Sequence of chain 1.B:
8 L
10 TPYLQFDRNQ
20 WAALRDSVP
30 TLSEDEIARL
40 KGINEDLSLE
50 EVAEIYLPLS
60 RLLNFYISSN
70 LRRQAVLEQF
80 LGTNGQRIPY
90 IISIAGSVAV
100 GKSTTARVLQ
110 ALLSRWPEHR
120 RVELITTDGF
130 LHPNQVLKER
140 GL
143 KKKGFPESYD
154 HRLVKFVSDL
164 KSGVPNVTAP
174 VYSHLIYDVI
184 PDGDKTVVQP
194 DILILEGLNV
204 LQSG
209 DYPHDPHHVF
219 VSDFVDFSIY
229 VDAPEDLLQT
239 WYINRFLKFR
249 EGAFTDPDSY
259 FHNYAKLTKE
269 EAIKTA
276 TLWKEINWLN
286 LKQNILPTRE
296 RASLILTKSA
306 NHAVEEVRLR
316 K

This small molecule binds to this protein.
Small molecule (SMILES): Nc1ncnc2c1ncn2[C@@H]1O[C@H](CO[P](=O)(O)O[P](=O)(O)NP(=O)(O)O)[C@@H](O)[C@H]1O

Binding-site contacts:
Ligand atom O1A contacts residue GLY100 of chain 1.B at 3.3 Å.
Ligand atom PG contacts residue MG1 of chain 1.G at 3.3 Å.
Ligand atom O2B contacts residue MG1 of chain 1.G at 2.4 Å.
Ligand atom C4 contacts residue HIS307 of chain 1.B at 3.5 Å.
Ligand atom PB contacts residue GLY100 of chain 1.B at 3.7 Å.
Ligand atom N9 contacts residue ASN43 of chain 1.B at 3.6 Å.
Ligand atom C8 contacts residue GLY100 of chain 1.B at 3.6 Å.
Ligand atom O3A contacts residue GLY100 of chain 1.B at 3.1 Å (h-bond).
Ligand atom PB contacts residue LYS101 of chain 1.B at 3.5 Å.
Ligand atom C8 contacts residue HIS307 of chain 1.B at 3.4 Å.
Ligand atom N3B contacts residue MG1 of chain 1.G at 3.4 Å.
Ligand atom C2 contacts residue ASP45 of chain 1.B at 3.3 Å.
Ligand atom N9 contacts residue HIS307 of chain 1.B at 3.5 Å (h-bond).
Ligand atom N3B contacts residue ALA98 of chain 1.B at 3.5 Å.
Ligand atom C4 contacts residue ASN43 of chain 1.B at 3.5 Å.
Ligand atom PA contacts residue THR103 of chain 1.B at 3.5 Å.
Ligand atom O2' contacts residue ASP45 of chain 1.B at 2.9 Å (salt-bridge).
Ligand atom O2G contacts residue MG1 of chain 1.G at 2.3 Å.
Ligand atom O2B contacts residue SER102 of chain 1.B at 2.8 Å (h-bond).
Ligand atom O5' contacts residue THR103 of chain 1.B at 3.5 Å (h-bond).
Ligand atom C1' contacts residue HIS307 of chain 1.B at 3.6 Å.
Ligand atom O3G contacts residue LYS101 of chain 1.B at 3.3 Å (salt-bridge).
Ligand atom O2B contacts residue GLU199 of chain 1.B at 3.3 Å (salt-bridge).
Ligand atom O2B contacts residue LYS101 of chain 1.B at 3.6 Å (salt-bridge).
Ligand atom O1A contacts residue THR103 of chain 1.B at 2.4 Å (h-bond).
Ligand atom PB contacts residue MG1 of chain 1.G at 3.5 Å.
Ligand atom O4' contacts residue HIS307 of chain 1.B at 3.4 Å (h-bond).
Ligand atom O1B contacts residue GLY100 of chain 1.B at 3.0 Å (h-bond).
Ligand atom O1A contacts residue SER102 of chain 1.B at 3.3 Å.
Ligand atom N7 contacts residue HIS307 of chain 1.B at 3.5 Å (h-bond).
Ligand atom O3G contacts residue VAL97 of chain 1.B at 3.5 Å.
Ligand atom O1B contacts residue LYS101 of chain 1.B at 2.5 Å (salt-bridge).
Ligand atom N7 contacts residue LYS303 of chain 1.B at 3.6 Å (salt-bridge).
Ligand atom N6 contacts residue TYR55 of chain 1.B at 3.3 Å (h-bond).
Ligand atom O3G contacts residue ALA98 of chain 1.B at 3.0 Å (h-bond).
Ligand atom O1G contacts residue ARG243 of chain 1.B at 3.1 Å (salt-bridge).
Ligand atom C5 contacts residue HIS307 of chain 1.B at 3.6 Å.
Ligand atom O3G contacts residue ARG243 of chain 1.B at 3.6 Å.
Ligand atom O1B contacts residue VAL99 of chain 1.B at 3.4 Å (h-bond).
Ligand atom C8 contacts residue THR103 of chain 1.B at 3.6 Å.